A small-molecule ligand and the protein it binds are described below.
Small molecule (SMILES): OC[C@H]1O[C@@](CO)(O[C@H]2O[C@H](CO)[C@@H](O)[C@H](O)[C@H]2O)[C@@H](O)[C@@H]1O

Binding-site contacts:
Ligand atom O4 contacts residue GLN104 of chain 1.A at 3.5 Å.
Ligand atom O2 contacts residue ARG226 of chain 1.A at 4.2 Å.
Ligand atom O2 contacts residue ARG228 of chain 1.A at 3.7 Å.
Ligand atom C3 contacts residue ARG228 of chain 1.A at 4.4 Å.
Ligand atom C3 contacts residue ASP100 of chain 1.A at 3.7 Å.
Ligand atom C3 contacts residue ARG226 of chain 1.A at 3.5 Å.
Ligand atom O4 contacts residue ASP100 of chain 1.A at 3.9 Å.
Ligand atom O3 contacts residue ARG226 of chain 1.A at 2.9 Å (salt-bridge).
Ligand atom C2 contacts residue ARG228 of chain 1.A at 4.4 Å.
Ligand atom C2 contacts residue ASP100 of chain 1.A at 4.3 Å.
Ligand atom O6 contacts residue ASP100 of chain 1.A at 4.1 Å.
Ligand atom O4 contacts residue ARG226 of chain 1.A at 3.3 Å (salt-bridge).
Ligand atom O3 contacts residue ASP100 of chain 1.A at 2.7 Å (salt-bridge).
Ligand atom C4 contacts residue ASP100 of chain 1.A at 3.7 Å.
Ligand atom O6 contacts residue GLN104 of chain 1.A at 4.1 Å.
Ligand atom C4 contacts residue ARG226 of chain 1.A at 4.0 Å.
Ligand atom C6 contacts residue GLN104 of chain 1.A at 4.5 Å.
Ligand atom O3 contacts residue ARG228 of chain 1.A at 3.4 Å.

Sequence of chain 1.A:
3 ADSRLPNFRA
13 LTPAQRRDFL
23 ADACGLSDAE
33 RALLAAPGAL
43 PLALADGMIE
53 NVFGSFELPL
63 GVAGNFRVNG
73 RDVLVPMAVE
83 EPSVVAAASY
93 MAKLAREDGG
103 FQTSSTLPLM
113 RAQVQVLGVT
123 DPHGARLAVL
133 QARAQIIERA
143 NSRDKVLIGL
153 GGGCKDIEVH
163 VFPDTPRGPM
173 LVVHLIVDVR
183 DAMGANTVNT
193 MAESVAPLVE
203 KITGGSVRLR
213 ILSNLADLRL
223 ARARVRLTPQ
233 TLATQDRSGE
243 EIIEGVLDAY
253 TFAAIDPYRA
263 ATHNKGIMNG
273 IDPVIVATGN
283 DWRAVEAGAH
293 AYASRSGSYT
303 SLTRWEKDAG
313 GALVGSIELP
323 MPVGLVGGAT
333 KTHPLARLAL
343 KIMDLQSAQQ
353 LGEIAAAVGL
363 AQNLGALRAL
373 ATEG